Binding-site contacts:
Ligand atom C5 contacts residue GLU61 of chain 1.D at 4.0 Å.
Ligand atom C8 contacts residue GLY432 of chain 1.D at 3.3 Å.
Ligand atom O7 contacts residue GLN436 of chain 1.D at 2.5 Å (h-bond).
Ligand atom C7 contacts residue GLN436 of chain 1.D at 3.0 Å.
Ligand atom O5 contacts residue ASN261 of chain 1.D at 2.4 Å (h-bond).
Ligand atom O7 contacts residue VAL63 of chain 1.D at 3.5 Å.
Ligand atom N2 contacts residue ASN261 of chain 1.D at 2.8 Å (h-bond).
Ligand atom O5 contacts residue GLU61 of chain 1.D at 2.9 Å (salt-bridge).
Ligand atom C2 contacts residue ALA62 of chain 1.D at 4.0 Å (hydrophobic).
Ligand atom C4 contacts residue ALA62 of chain 1.D at 4.4 Å (hydrophobic).
Ligand atom C8 contacts residue GLN436 of chain 1.D at 3.2 Å.
Ligand atom O3 contacts residue PRO82 of chain 1.D at 4.1 Å.
Ligand atom C1 contacts residue GLU61 of chain 1.D at 3.6 Å.
Ligand atom C1 contacts residue ASN261 of chain 1.D at 1.4 Å.
Ligand atom C3 contacts residue ALA62 of chain 1.D at 3.7 Å (hydrophobic).
Ligand atom C1 contacts residue ALA62 of chain 1.D at 3.8 Å (hydrophobic).
Ligand atom N2 contacts residue ALA62 of chain 1.D at 3.9 Å.
Ligand atom O3 contacts residue GLN436 of chain 1.D at 3.5 Å (h-bond).
Ligand atom O4 contacts residue VAL63 of chain 1.D at 4.3 Å.
Ligand atom C8 contacts residue LEU433 of chain 1.D at 3.4 Å (hydrophobic).
Ligand atom C6 contacts residue GLU61 of chain 1.D at 4.0 Å.
Ligand atom C5 contacts residue ALA62 of chain 1.D at 4.2 Å (hydrophobic).
Ligand atom C7 contacts residue ASN261 of chain 1.D at 3.9 Å.
Ligand atom C5 contacts residue ASN261 of chain 1.D at 3.7 Å.
Ligand atom O5 contacts residue ALA62 of chain 1.D at 4.5 Å.
Ligand atom N2 contacts residue GLN436 of chain 1.D at 4.1 Å.
Ligand atom O7 contacts residue PRO82 of chain 1.D at 3.7 Å.
Ligand atom C3 contacts residue ASN261 of chain 1.D at 3.8 Å.
Ligand atom C4 contacts residue ASN261 of chain 1.D at 4.2 Å.
Ligand atom O6 contacts residue GLU61 of chain 1.D at 4.2 Å.
Ligand atom C2 contacts residue ASN261 of chain 1.D at 2.4 Å.

A small-molecule ligand and the protein it binds are described below.
Small molecule (SMILES): CC(=O)N[C@H]1[C@H](O[C@H]2[C@H](O)[C@@H](NC(C)=O)CO[C@@H]2CO)O[C@H](CO)[C@@H](O)[C@@H]1O

Sequence of chain 1.D:
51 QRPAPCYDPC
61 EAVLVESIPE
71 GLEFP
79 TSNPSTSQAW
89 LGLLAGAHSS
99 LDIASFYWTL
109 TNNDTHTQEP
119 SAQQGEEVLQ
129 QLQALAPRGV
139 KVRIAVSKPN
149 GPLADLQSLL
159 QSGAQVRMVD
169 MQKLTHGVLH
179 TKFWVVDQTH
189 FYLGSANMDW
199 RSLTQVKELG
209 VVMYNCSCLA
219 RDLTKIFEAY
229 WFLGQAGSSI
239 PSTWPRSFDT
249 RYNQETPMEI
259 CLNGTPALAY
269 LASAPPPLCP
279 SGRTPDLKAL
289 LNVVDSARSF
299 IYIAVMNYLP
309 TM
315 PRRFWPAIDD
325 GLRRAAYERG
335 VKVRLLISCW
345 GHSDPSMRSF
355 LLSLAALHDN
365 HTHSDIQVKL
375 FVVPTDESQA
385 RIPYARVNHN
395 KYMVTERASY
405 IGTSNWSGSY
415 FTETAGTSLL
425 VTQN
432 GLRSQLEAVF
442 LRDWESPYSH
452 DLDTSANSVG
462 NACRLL